The small molecule below binds the protein below.
Small molecule (SMILES): CCCOc1ccc(CN)cc1Cl

Sequence of chain 1.A:
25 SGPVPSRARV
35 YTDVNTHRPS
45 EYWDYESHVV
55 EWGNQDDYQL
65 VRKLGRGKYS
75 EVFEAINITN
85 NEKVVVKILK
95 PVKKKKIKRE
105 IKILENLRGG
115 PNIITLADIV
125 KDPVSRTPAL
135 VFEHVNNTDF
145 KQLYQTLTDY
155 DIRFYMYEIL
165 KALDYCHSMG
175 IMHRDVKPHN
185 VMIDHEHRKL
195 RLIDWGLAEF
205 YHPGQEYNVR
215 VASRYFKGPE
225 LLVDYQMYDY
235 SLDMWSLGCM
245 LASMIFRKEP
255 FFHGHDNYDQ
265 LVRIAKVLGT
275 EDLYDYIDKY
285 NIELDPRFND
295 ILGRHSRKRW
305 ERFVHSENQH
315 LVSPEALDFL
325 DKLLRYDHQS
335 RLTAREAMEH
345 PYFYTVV

Binding-site contacts:
Ligand atom C1 contacts residue TRP47 of chain 1.A at 4.3 Å (hydrophobic).
Ligand atom C8 contacts residue HIS206 of chain 1.A at 3.5 Å.
Ligand atom C4 contacts residue GLN209 of chain 1.A at 4.4 Å.
Ligand atom C5 contacts residue HIS206 of chain 1.A at 3.9 Å.
Ligand atom C1 contacts residue THR40 of chain 1.A at 4.3 Å.
Ligand atom O contacts residue HIS206 of chain 1.A at 3.8 Å.
Ligand atom C7 contacts residue GLN209 of chain 1.A at 3.3 Å.
Ligand atom C contacts residue THR40 of chain 1.A at 3.9 Å.
Ligand atom C6 contacts residue HIS206 of chain 1.A at 3.7 Å.
Ligand atom C8 contacts residue TRP47 of chain 1.A at 3.7 Å (hydrophobic).
Ligand atom C6 contacts residue GLN209 of chain 1.A at 3.6 Å.
Ligand atom C3 contacts residue HIS206 of chain 1.A at 3.5 Å.
Ligand atom C7 contacts residue HIS206 of chain 1.A at 4.1 Å.
Ligand atom C9 contacts residue TRP47 of chain 1.A at 3.5 Å (hydrophobic).
Ligand atom C5 contacts residue GLN209 of chain 1.A at 3.4 Å.
Ligand atom C9 contacts residue HIS206 of chain 1.A at 3.5 Å.
Ligand atom C contacts residue TRP47 of chain 1.A at 4.0 Å (hydrophobic).
Ligand atom C2 contacts residue HIS206 of chain 1.A at 4.4 Å.
Ligand atom CL contacts residue HIS206 of chain 1.A at 4.0 Å.
Ligand atom C4 contacts residue HIS206 of chain 1.A at 3.8 Å.
Ligand atom C2 contacts residue TRP47 of chain 1.A at 3.8 Å (hydrophobic).